Sequence of chain 1.A:
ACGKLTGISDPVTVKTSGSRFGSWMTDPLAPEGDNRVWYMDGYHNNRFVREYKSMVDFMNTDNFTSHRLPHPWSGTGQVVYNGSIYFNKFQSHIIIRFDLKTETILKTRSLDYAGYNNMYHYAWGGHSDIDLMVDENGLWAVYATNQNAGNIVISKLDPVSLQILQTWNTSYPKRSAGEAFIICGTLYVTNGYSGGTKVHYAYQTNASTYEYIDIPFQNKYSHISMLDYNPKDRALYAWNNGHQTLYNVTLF

This protein binds this small molecule.
Small molecule (SMILES): CC(=O)N[C@@H]1[C@@H](O)[C@H](O)[C@@H](CO)O[C@H]1O

Binding-site contacts:
Ligand atom C8 contacts residue ASN250 of chain 1.A at 4.1 Å.
Ligand atom C4 contacts residue ASN250 of chain 1.A at 4.2 Å.
Ligand atom C8 contacts residue LEU248 of chain 1.A at 3.6 Å (hydrophobic).
Ligand atom C7 contacts residue VAL14 of chain 1.A at 3.8 Å (hydrophobic).
Ligand atom O5 contacts residue ASN250 of chain 1.A at 2.3 Å (h-bond).
Ligand atom C8 contacts residue TYR249 of chain 1.A at 4.3 Å (hydrophobic).
Ligand atom C3 contacts residue ASN250 of chain 1.A at 3.8 Å.
Ligand atom C8 contacts residue VAL14 of chain 1.A at 3.6 Å (hydrophobic).
Ligand atom O3 contacts residue GOL1 of chain 1.I at 3.7 Å.
Ligand atom C5 contacts residue ASN250 of chain 1.A at 3.6 Å.
Ligand atom N2 contacts residue GOL1 of chain 1.I at 4.0 Å.
Ligand atom C3 contacts residue GOL1 of chain 1.I at 4.5 Å.
Ligand atom C1 contacts residue ASN250 of chain 1.A at 1.4 Å.
Ligand atom O7 contacts residue ASN250 of chain 1.A at 3.2 Å (h-bond).
Ligand atom O7 contacts residue VAL14 of chain 1.A at 3.6 Å.
Ligand atom N2 contacts residue ASN250 of chain 1.A at 2.9 Å (h-bond).
Ligand atom C8 contacts residue GOL1 of chain 1.I at 4.2 Å.
Ligand atom C2 contacts residue ASN250 of chain 1.A at 2.5 Å.
Ligand atom C7 contacts residue GOL1 of chain 1.I at 4.5 Å.
Ligand atom C7 contacts residue ASN250 of chain 1.A at 3.3 Å.